Binding-site contacts:
Ligand atom C contacts residue PO41 of chain 1.AB at 3.7 Å.
Ligand atom F contacts residue MET133 of chain 1.G at 3.9 Å.
Ligand atom N3 contacts residue TRP164 of chain 1.F at 2.9 Å (h-bond).
Ligand atom C7 contacts residue TYR212 of chain 1.F at 3.6 Å (hydrophobic).
Ligand atom N2 contacts residue TRP164 of chain 1.F at 3.8 Å.
Ligand atom C14 contacts residue TYR110 of chain 1.F at 3.9 Å (hydrophobic).
Ligand atom F contacts residue VAL125 of chain 1.G at 3.4 Å.
Ligand atom N contacts residue PO41 of chain 1.AB at 2.6 Å (h-bond).
Ligand atom C12 contacts residue TRP164 of chain 1.F at 3.8 Å (hydrophobic).
Ligand atom C4 contacts residue MET133 of chain 1.G at 3.3 Å (hydrophobic).
Ligand atom N contacts residue ASP94 of chain 1.G at 3.0 Å (salt-bridge).
Ligand atom C8 contacts residue TRP164 of chain 1.F at 3.4 Å (hydrophobic).
Ligand atom C13 contacts residue TYR110 of chain 1.F at 3.4 Å (hydrophobic).
Ligand atom N2 contacts residue VAL165 of chain 1.F at 3.7 Å.
Ligand atom N2 contacts residue ILE135 of chain 1.G at 3.8 Å.
Ligand atom C13 contacts residue TRP164 of chain 1.F at 3.8 Å (hydrophobic).
Ligand atom N3 contacts residue TYR110 of chain 1.F at 3.1 Å (h-bond).
Ligand atom C9 contacts residue ILE135 of chain 1.G at 3.8 Å (hydrophobic).
Ligand atom C8 contacts residue ILE135 of chain 1.G at 3.7 Å (hydrophobic).
Ligand atom C12 contacts residue CYS207 of chain 1.F at 3.9 Å (hydrophobic).
Ligand atom C11 contacts residue CYS207 of chain 1.F at 3.9 Å (hydrophobic).
Ligand atom C16 contacts residue TRP164 of chain 1.F at 3.6 Å (hydrophobic).
Ligand atom C2 contacts residue TYR212 of chain 1.F at 3.7 Å (hydrophobic).
Ligand atom C15 contacts residue TYR72 of chain 1.G at 3.7 Å (hydrophobic).
Ligand atom N1 contacts residue TYR212 of chain 1.F at 3.0 Å (h-bond).
Ligand atom C5 contacts residue MET133 of chain 1.G at 3.2 Å (hydrophobic).
Ligand atom C9 contacts residue TRP164 of chain 1.F at 3.2 Å (hydrophobic).
Ligand atom C12 contacts residue TYR212 of chain 1.F at 3.8 Å (hydrophobic).
Ligand atom C14 contacts residue TYR205 of chain 1.F at 3.7 Å (hydrophobic).
Ligand atom C5 contacts residue VAL125 of chain 1.G at 3.7 Å (hydrophobic).
Ligand atom C11 contacts residue TRP164 of chain 1.F at 3.7 Å (hydrophobic).
Ligand atom C contacts residue ASP94 of chain 1.G at 3.8 Å.
Ligand atom C7 contacts residue CYS208 of chain 1.F at 3.8 Å (hydrophobic).
Ligand atom C15 contacts residue TRP164 of chain 1.F at 3.8 Å (hydrophobic).
Ligand atom C10 contacts residue ILE135 of chain 1.G at 3.9 Å (hydrophobic).
Ligand atom C2 contacts residue ARG96 of chain 1.G at 3.8 Å.
Ligand atom C2 contacts residue PO41 of chain 1.AB at 3.4 Å.
Ligand atom C4 contacts residue VAL125 of chain 1.G at 3.8 Å (hydrophobic).
Ligand atom C7 contacts residue ILE135 of chain 1.G at 3.8 Å (hydrophobic).
Ligand atom C6 contacts residue ILE135 of chain 1.G at 3.9 Å (hydrophobic).

The protein below binds the small molecule below.
Small molecule (SMILES): NC(=O)c1ccc(-c2cc([C@H]3C[C@@H]4CC[C@H]3N4)cnc2F)nc1

Sequence of chain 1.G:
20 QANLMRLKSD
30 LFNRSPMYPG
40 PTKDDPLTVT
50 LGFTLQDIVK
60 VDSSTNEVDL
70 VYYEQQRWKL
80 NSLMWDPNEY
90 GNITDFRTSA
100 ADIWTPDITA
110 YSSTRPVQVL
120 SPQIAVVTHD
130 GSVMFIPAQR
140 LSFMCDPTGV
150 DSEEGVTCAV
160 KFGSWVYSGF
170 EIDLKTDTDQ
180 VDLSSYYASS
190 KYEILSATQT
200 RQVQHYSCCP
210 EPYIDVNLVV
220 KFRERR

Sequence of chain 1.F:
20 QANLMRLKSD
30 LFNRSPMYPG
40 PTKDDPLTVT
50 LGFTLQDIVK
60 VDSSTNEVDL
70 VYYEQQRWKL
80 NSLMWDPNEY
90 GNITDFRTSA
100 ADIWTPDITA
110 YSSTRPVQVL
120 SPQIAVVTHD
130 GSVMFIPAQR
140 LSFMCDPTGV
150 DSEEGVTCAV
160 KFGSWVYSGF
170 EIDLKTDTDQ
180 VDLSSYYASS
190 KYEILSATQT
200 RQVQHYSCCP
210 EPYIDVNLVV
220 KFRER